The protein below binds the small molecule below.
Small molecule (SMILES): Nc1ccn([C@@H]2O[C@H](CO[P](=O)(O)O[C@H]3[C@@H](O)[C@H](n4ccc(N)nc4=O)O[C@@H]3CO[P](=O)(O)O[C@H]3[C@@H](O)[C@H](n4cnc5c(N)ncnc54)O[C@@H]3CO[P](=O)(O)O[C@H]3[C@@H](O)[C@H](n4ccc(N)nc4=O)O[C@@H]3CO[P](=O)(O)O[C@H]3[C@@H](O)[C@H](n4ccc(=O)[nH]c4=O)O[C@@H]3CO[P](=O)(O)O[C@H]3[C@@H](O)[C@H](n4cnc5c(N)ncnc54)O[C@@H]3CO[P](=O)(O)O[C@H]3[C@@H](O)[C@H](n4cnc5c(=O)nc(N)[nH]c54)O[C@@H]3CO[P](=O)(O)O[C@H]3[C@@H](O)[C@H](n4cnc5c(=O)nc(N)[nH]c54)O[C@@H]3CO)[C@@H](O)[C@H]2O)c(=O)n1

Binding-site contacts:
Ligand atom OP1 contacts residue ARG49 of chain 21.D at 2.5 Å (salt-bridge).
Ligand atom N1 contacts residue THR59 of chain 22.C at 3.6 Å.
Ligand atom P contacts residue SER51 of chain 21.D at 3.4 Å.
Ligand atom O4' contacts residue LYS61 of chain 22.C at 3.1 Å (salt-bridge).
Ligand atom OP1 contacts residue SER52 of chain 21.D at 3.0 Å.
Ligand atom P contacts residue TYR85 of chain 22.C at 3.5 Å.
Ligand atom C5' contacts residue SER51 of chain 21.D at 3.5 Å.
Ligand atom N7 contacts residue THR45 of chain 22.C at 2.6 Å (h-bond).
Ligand atom C5' contacts residue TYR85 of chain 22.C at 3.1 Å (hydrophobic).
Ligand atom C2 contacts residue SER47 of chain 22.C at 3.0 Å.
Ligand atom OP2 contacts residue SER51 of chain 21.D at 3.2 Å (h-bond).
Ligand atom C6 contacts residue THR45 of chain 22.C at 3.5 Å.
Ligand atom C4' contacts residue TYR85 of chain 22.C at 3.3 Å (hydrophobic).
Ligand atom O2 contacts residue ASN87 of chain 22.C at 3.2 Å (h-bond).
Ligand atom C3' contacts residue TYR85 of chain 22.C at 3.3 Å (hydrophobic).
Ligand atom OP2 contacts residue LYS57 of chain 21.D at 3.4 Å.
Ligand atom N6 contacts residue THR59 of chain 22.C at 2.9 Å (h-bond).
Ligand atom OP1 contacts residue SER51 of chain 21.D at 3.3 Å.
Ligand atom N1 contacts residue SER47 of chain 22.C at 2.7 Å (h-bond).
Ligand atom OP2 contacts residue ARG49 of chain 21.D at 2.4 Å (salt-bridge).
Ligand atom OP2 contacts residue LYS57 of chain 21.D at 2.7 Å (salt-bridge).
Ligand atom OP1 contacts residue SER51 of chain 21.D at 2.7 Å (h-bond).
Ligand atom O3' contacts residue SER51 of chain 21.D at 3.5 Å (h-bond).
Ligand atom C6 contacts residue TYR85 of chain 22.C at 3.5 Å (hydrophobic).
Ligand atom O2' contacts residue GLU63 of chain 22.C at 3.0 Å (salt-bridge).
Ligand atom C2' contacts residue TYR85 of chain 22.C at 3.4 Å (hydrophobic).
Ligand atom C5 contacts residue TYR85 of chain 22.C at 3.5 Å (hydrophobic).
Ligand atom OP2 contacts residue TYR85 of chain 22.C at 2.5 Å (h-bond).
Ligand atom O3' contacts residue TYR85 of chain 22.C at 3.6 Å.
Ligand atom C2' contacts residue GLU63 of chain 22.C at 3.5 Å.
Ligand atom OP2 contacts residue LYS43 of chain 22.C at 3.2 Å (salt-bridge).
Ligand atom N6 contacts residue THR45 of chain 22.C at 2.9 Å (h-bond).
Ligand atom C5 contacts residue THR45 of chain 22.C at 3.3 Å.
Ligand atom N6 contacts residue CYS46 of chain 22.C at 3.4 Å (h-bond).
Ligand atom OP1 contacts residue ASN55 of chain 21.D at 3.3 Å (h-bond).
Ligand atom P contacts residue ARG49 of chain 21.D at 2.9 Å.
Ligand atom OP2 contacts residue ASN55 of chain 21.D at 3.2 Å (h-bond).
Ligand atom C4 contacts residue TYR85 of chain 22.C at 3.5 Å (hydrophobic).
Ligand atom N1 contacts residue TYR85 of chain 22.C at 3.6 Å.
Ligand atom O2' contacts residue TYR85 of chain 22.C at 3.5 Å.

Sequence of chain 22.C:
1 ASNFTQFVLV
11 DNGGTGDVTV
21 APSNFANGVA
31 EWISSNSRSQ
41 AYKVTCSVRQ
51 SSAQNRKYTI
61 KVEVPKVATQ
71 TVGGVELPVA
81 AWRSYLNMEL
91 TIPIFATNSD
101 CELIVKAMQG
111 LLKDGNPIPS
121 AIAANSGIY

Sequence of chain 21.D:
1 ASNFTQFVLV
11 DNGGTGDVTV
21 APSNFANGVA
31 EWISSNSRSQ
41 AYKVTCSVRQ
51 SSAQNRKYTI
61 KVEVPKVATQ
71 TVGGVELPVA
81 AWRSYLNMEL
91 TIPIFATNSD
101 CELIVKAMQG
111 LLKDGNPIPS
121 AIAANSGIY